A protein and the small-molecule ligand that binds it are described below.
Small molecule (SMILES): N=C(N)SCc1ccc(CSC(=N)N)cc1

Binding-site contacts:
Ligand atom N3 contacts residue THR311 of chain 1.A at 4.1 Å.
Ligand atom C2 contacts residue ILE391 of chain 1.A at 4.0 Å (hydrophobic).
Ligand atom N3 contacts residue ASP124 of chain 1.A at 3.0 Å (salt-bridge).
Ligand atom C8 contacts residue GLY169 of chain 1.A at 4.0 Å.
Ligand atom N3 contacts residue ASP308 of chain 1.A at 2.8 Å (salt-bridge).
Ligand atom S contacts residue GLY390 of chain 1.A at 4.0 Å.
Ligand atom N2 contacts residue GLY126 of chain 1.A at 3.6 Å (h-bond).
Ligand atom C4 contacts residue PHE283 of chain 1.A at 3.7 Å (hydrophobic).
Ligand atom C5 contacts residue ASP308 of chain 1.A at 4.4 Å.
Ligand atom C9 contacts residue ILE393 of chain 1.A at 4.4 Å (hydrophobic).
Ligand atom C6 contacts residue THR311 of chain 1.A at 4.0 Å.
Ligand atom C1 contacts residue ILE391 of chain 1.A at 4.2 Å (hydrophobic).
Ligand atom S contacts residue ILE391 of chain 1.A at 3.5 Å.
Ligand atom C2 contacts residue ILE389 of chain 1.A at 4.3 Å (hydrophobic).
Ligand atom C1 contacts residue ILE389 of chain 1.A at 3.2 Å (hydrophobic).
Ligand atom N2 contacts residue ASP124 of chain 1.A at 2.9 Å (salt-bridge).
Ligand atom S contacts residue ILE389 of chain 1.A at 3.3 Å (h-bond).
Ligand atom S1 contacts residue ASP308 of chain 1.A at 4.2 Å.
Ligand atom C4 contacts residue ILE306 of chain 1.A at 4.0 Å (hydrophobic).
Ligand atom S1 contacts residue GLY169 of chain 1.A at 4.4 Å.
Ligand atom N2 contacts residue TYR168 of chain 1.A at 3.3 Å.
Ligand atom C7 contacts residue ASP308 of chain 1.A at 3.8 Å.
Ligand atom N3 contacts residue GLY310 of chain 1.A at 4.4 Å.
Ligand atom C contacts residue GLN281 of chain 1.A at 4.4 Å.
Ligand atom C3 contacts residue ILE391 of chain 1.A at 3.9 Å (hydrophobic).
Ligand atom S1 contacts residue GLY126 of chain 1.A at 3.7 Å.
Ligand atom C6 contacts residue ASP308 of chain 1.A at 3.2 Å.
Ligand atom C5 contacts residue ILE393 of chain 1.A at 4.1 Å (hydrophobic).
Ligand atom C7 contacts residue SER127 of chain 1.A at 4.4 Å.
Ligand atom C7 contacts residue GLY126 of chain 1.A at 3.4 Å.
Ligand atom C8 contacts residue ILE393 of chain 1.A at 3.9 Å (hydrophobic).
Ligand atom N contacts residue GLN281 of chain 1.A at 4.1 Å.
Ligand atom C6 contacts residue ILE393 of chain 1.A at 4.4 Å (hydrophobic).
Ligand atom N2 contacts residue SER127 of chain 1.A at 3.6 Å.
Ligand atom C9 contacts residue ILE389 of chain 1.A at 3.8 Å (hydrophobic).
Ligand atom N3 contacts residue GLY126 of chain 1.A at 3.5 Å.
Ligand atom C7 contacts residue ASP124 of chain 1.A at 3.6 Å.
Ligand atom C3 contacts residue PHE283 of chain 1.A at 3.8 Å (hydrophobic).
Ligand atom N contacts residue PHE283 of chain 1.A at 4.0 Å.
Ligand atom N3 contacts residue SER127 of chain 1.A at 4.4 Å.

Sequence of chain 1.A:
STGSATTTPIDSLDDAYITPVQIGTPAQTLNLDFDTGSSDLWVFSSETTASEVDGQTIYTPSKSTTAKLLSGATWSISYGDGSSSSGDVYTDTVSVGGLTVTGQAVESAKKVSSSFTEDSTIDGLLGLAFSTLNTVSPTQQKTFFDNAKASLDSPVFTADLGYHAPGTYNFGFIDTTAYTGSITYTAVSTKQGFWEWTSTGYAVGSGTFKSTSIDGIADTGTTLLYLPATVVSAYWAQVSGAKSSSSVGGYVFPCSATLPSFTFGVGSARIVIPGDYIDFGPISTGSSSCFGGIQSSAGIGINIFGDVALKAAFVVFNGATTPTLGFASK